A protein and the small-molecule ligand that binds it are described below.
Small molecule (SMILES): C[C@H](CCC(=O)O)[C@H]1CC[C@H]2[C@@H]3[C@H](O)C[C@@H]4C[C@H](O)CC[C@]4(C)[C@H]3C[C@H](O)[C@]12C

Binding-site contacts:
Ligand atom O25 contacts residue PHE1 of chain 1.W at 3.4 Å (h-bond).
Ligand atom C7 contacts residue GLN161 of chain 1.P at 4.1 Å.
Ligand atom C6 contacts residue PHE164 of chain 1.P at 4.4 Å (hydrophobic).
Ligand atom C5 contacts residue PHE164 of chain 1.P at 4.1 Å (hydrophobic).
Ligand atom C24 contacts residue PHE1 of chain 1.W at 3.8 Å (hydrophobic).
Ligand atom C6 contacts residue GLN161 of chain 1.P at 3.9 Å.
Ligand atom C16 contacts residue LYS157 of chain 1.P at 3.9 Å.
Ligand atom O26 contacts residue ARG156 of chain 1.P at 4.3 Å.
Ligand atom C15 contacts residue LYS157 of chain 1.P at 3.7 Å.
Ligand atom C19 contacts residue PHE219 of chain 1.P at 4.0 Å (hydrophobic).
Ligand atom C18 contacts residue LEU160 of chain 1.P at 3.6 Å (hydrophobic).
Ligand atom C19 contacts residue PHE164 of chain 1.P at 3.4 Å (hydrophobic).
Ligand atom C18 contacts residue LEU223 of chain 1.P at 3.6 Å (hydrophobic).
Ligand atom O7 contacts residue GLN161 of chain 1.P at 4.1 Å.
Ligand atom O25 contacts residue ARG156 of chain 1.P at 3.6 Å (salt-bridge).
Ligand atom O26 contacts residue PHE1 of chain 1.W at 3.2 Å (h-bond).
Ligand atom C14 contacts residue LEU160 of chain 1.P at 4.2 Å (hydrophobic).
Ligand atom C23 contacts residue ARG156 of chain 1.P at 3.6 Å.
Ligand atom C24 contacts residue ARG156 of chain 1.P at 3.7 Å.

Sequence of chain 1.P:
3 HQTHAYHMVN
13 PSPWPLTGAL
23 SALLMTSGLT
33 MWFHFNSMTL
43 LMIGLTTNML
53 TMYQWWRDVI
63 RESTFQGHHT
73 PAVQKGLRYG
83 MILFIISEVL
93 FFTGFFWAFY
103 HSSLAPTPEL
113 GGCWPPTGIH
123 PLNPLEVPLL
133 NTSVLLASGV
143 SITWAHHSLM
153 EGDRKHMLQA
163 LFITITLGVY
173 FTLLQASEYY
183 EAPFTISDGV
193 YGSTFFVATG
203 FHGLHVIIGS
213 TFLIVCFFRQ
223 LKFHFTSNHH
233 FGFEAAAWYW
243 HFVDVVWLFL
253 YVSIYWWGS

Sequence of chain 1.W:
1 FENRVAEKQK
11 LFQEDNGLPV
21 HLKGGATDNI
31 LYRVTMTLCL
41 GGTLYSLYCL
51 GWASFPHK